This protein binds this small molecule.
Small molecule (SMILES): CC(=O)N[C@H]1[C@H](O[C@H]2[C@H](O)[C@@H](NC(C)=O)CO[C@@H]2CO)O[C@H](CO)[C@@H](O)[C@@H]1O

Sequence of chain 1.S:
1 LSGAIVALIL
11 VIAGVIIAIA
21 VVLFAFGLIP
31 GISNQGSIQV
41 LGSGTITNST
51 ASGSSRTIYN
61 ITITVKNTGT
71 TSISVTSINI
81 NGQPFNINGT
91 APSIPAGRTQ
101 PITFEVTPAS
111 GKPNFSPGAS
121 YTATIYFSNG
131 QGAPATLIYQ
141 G

Binding-site contacts:
Ligand atom O7 contacts residue THR57 of chain 1.S at 3.1 Å.
Ligand atom C8 contacts residue SER55 of chain 1.S at 4.2 Å.
Ligand atom C5 contacts residue ASN48 of chain 1.S at 3.6 Å.
Ligand atom C7 contacts residue TYR139 of chain 1.S at 3.7 Å (hydrophobic).
Ligand atom C5 contacts residue THR50 of chain 1.S at 3.8 Å.
Ligand atom C7 contacts residue SER54 of chain 1.S at 4.3 Å.
Ligand atom C8 contacts residue TYR59 of chain 1.S at 3.2 Å (hydrophobic).
Ligand atom C8 contacts residue ASN48 of chain 1.S at 4.4 Å.
Ligand atom O7 contacts residue TYR139 of chain 1.S at 3.2 Å (h-bond).
Ligand atom C3 contacts residue THR50 of chain 1.S at 4.5 Å.
Ligand atom C7 contacts residue THR57 of chain 1.S at 3.8 Å.
Ligand atom C8 contacts residue TYR139 of chain 1.S at 3.7 Å (hydrophobic).
Ligand atom C8 contacts residue PRO113 of chain 1.S at 4.3 Å (hydrophobic).
Ligand atom O5 contacts residue THR50 of chain 1.S at 4.0 Å.
Ligand atom C7 contacts residue ASN48 of chain 1.S at 3.3 Å.
Ligand atom C8 contacts residue ARG56 of chain 1.S at 3.8 Å.
Ligand atom C8 contacts residue THR50 of chain 1.S at 4.4 Å.
Ligand atom O6 contacts residue SER52 of chain 1.S at 4.4 Å.
Ligand atom O6 contacts residue ALA51 of chain 1.S at 4.2 Å.
Ligand atom C8 contacts residue THR57 of chain 1.S at 3.9 Å.
Ligand atom C2 contacts residue ASN48 of chain 1.S at 2.5 Å.
Ligand atom N2 contacts residue ASN48 of chain 1.S at 2.9 Å (h-bond).
Ligand atom C3 contacts residue ASN48 of chain 1.S at 3.8 Å.
Ligand atom C1 contacts residue ASN48 of chain 1.S at 1.4 Å.
Ligand atom C4 contacts residue ASN48 of chain 1.S at 4.3 Å.
Ligand atom O5 contacts residue ASN48 of chain 1.S at 2.4 Å (h-bond).
Ligand atom N2 contacts residue TYR59 of chain 1.S at 4.2 Å.
Ligand atom N2 contacts residue THR57 of chain 1.S at 4.4 Å.
Ligand atom O6 contacts residue THR50 of chain 1.S at 2.8 Å (h-bond).
Ligand atom C6 contacts residue THR50 of chain 1.S at 3.7 Å.
Ligand atom C1 contacts residue THR50 of chain 1.S at 3.7 Å.
Ligand atom C7 contacts residue TYR59 of chain 1.S at 4.2 Å (hydrophobic).
Ligand atom C8 contacts residue SER54 of chain 1.S at 3.1 Å.
Ligand atom O7 contacts residue ASN48 of chain 1.S at 3.3 Å (h-bond).
Ligand atom C3 contacts residue THR57 of chain 1.S at 4.3 Å.